Sequence of chain 1.A:
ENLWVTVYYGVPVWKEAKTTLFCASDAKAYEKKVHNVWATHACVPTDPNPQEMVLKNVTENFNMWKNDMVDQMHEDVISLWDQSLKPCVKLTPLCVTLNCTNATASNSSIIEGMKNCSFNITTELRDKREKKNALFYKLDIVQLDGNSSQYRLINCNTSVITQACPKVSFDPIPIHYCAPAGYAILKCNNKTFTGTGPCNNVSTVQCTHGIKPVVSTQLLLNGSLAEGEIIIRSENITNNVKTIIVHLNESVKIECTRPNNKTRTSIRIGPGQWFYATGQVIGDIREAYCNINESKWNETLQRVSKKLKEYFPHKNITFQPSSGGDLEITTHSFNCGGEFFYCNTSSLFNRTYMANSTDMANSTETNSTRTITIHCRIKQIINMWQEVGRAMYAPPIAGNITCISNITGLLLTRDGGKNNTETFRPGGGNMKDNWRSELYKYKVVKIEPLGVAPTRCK

Binding-site contacts:
Ligand atom C5 contacts residue ASN141 of chain 1.A at 3.6 Å.
Ligand atom C4 contacts residue ASN141 of chain 1.A at 4.2 Å.
Ligand atom O7 contacts residue THR129 of chain 1.A at 3.7 Å.
Ligand atom N2 contacts residue LYS140 of chain 1.A at 3.2 Å.
Ligand atom C8 contacts residue ASN141 of chain 1.A at 3.7 Å.
Ligand atom O7 contacts residue ASN141 of chain 1.A at 4.3 Å.
Ligand atom C5 contacts residue ASN158 of chain 1.A at 4.5 Å.
Ligand atom C8 contacts residue ALA128 of chain 1.A at 4.5 Å (hydrophobic).
Ligand atom C3 contacts residue ASN141 of chain 1.A at 3.8 Å.
Ligand atom C2 contacts residue ASN141 of chain 1.A at 2.5 Å.
Ligand atom C2 contacts residue LYS140 of chain 1.A at 4.4 Å.
Ligand atom O7 contacts residue ALA128 of chain 1.A at 4.1 Å.
Ligand atom C7 contacts residue ASN141 of chain 1.A at 3.4 Å.
Ligand atom O5 contacts residue ASN158 of chain 1.A at 4.2 Å.
Ligand atom C1 contacts residue ASN141 of chain 1.A at 1.4 Å.
Ligand atom C1 contacts residue ASN158 of chain 1.A at 4.5 Å.
Ligand atom N2 contacts residue ASN141 of chain 1.A at 2.9 Å (h-bond).
Ligand atom O7 contacts residue LYS140 of chain 1.A at 3.1 Å.
Ligand atom O5 contacts residue ASN141 of chain 1.A at 2.4 Å (h-bond).
Ligand atom C7 contacts residue LYS140 of chain 1.A at 3.5 Å.

The protein below binds the small molecule below.
Small molecule (SMILES): CC(=O)N[C@@H]1[C@@H](O)[C@H](O)[C@@H](CO)O[C@H]1O